Binding-site contacts:
Ligand atom C7 contacts residue PHE143 of chain 1.E at 3.6 Å (hydrophobic).
Ligand atom C2 contacts residue SER139 of chain 1.E at 3.8 Å.
Ligand atom C13 contacts residue HIS132 of chain 1.E at 3.7 Å.
Ligand atom C16 contacts residue LYS136 of chain 1.E at 3.9 Å.
Ligand atom C6 contacts residue PHE143 of chain 1.E at 3.3 Å (hydrophobic).
Ligand atom C14 contacts residue PHE119 of chain 1.E at 3.9 Å (hydrophobic).
Ligand atom C15 contacts residue LYS136 of chain 1.E at 3.6 Å.
Ligand atom O1 contacts residue GLU8 of chain 1.E at 3.4 Å.
Ligand atom C14 contacts residue VAL117 of chain 1.E at 4.0 Å (hydrophobic).
Ligand atom C4 contacts residue SER139 of chain 1.E at 3.9 Å.
Ligand atom O2 contacts residue LYS136 of chain 1.E at 3.3 Å.
Ligand atom S contacts residue GLN140 of chain 1.E at 3.7 Å.
Ligand atom C10 contacts residue VAL115 of chain 1.E at 4.1 Å (hydrophobic).
Ligand atom C13 contacts residue VAL117 of chain 1.E at 3.9 Å (hydrophobic).
Ligand atom C16 contacts residue VAL117 of chain 1.E at 3.8 Å (hydrophobic).
Ligand atom C3 contacts residue SER139 of chain 1.E at 3.6 Å.
Ligand atom C14 contacts residue LYS136 of chain 1.E at 3.9 Å.
Ligand atom C13 contacts residue LYS136 of chain 1.E at 3.8 Å.
Ligand atom C5 contacts residue SER139 of chain 1.E at 4.1 Å.
Ligand atom C12 contacts residue GLU8 of chain 1.E at 4.1 Å.
Ligand atom C1 contacts residue VAL115 of chain 1.E at 3.9 Å (hydrophobic).
Ligand atom C3 contacts residue TYR83 of chain 1.E at 4.0 Å (hydrophobic).
Ligand atom C16 contacts residue SER139 of chain 1.E at 4.0 Å.
Ligand atom N contacts residue VAL115 of chain 1.E at 3.8 Å.
Ligand atom O3 contacts residue GLN140 of chain 1.E at 3.5 Å (h-bond).
Ligand atom C6 contacts residue SER139 of chain 1.E at 4.0 Å.
Ligand atom O3 contacts residue SER10 of chain 1.E at 3.8 Å.
Ligand atom C9 contacts residue GLN140 of chain 1.E at 3.9 Å.
Ligand atom C3 contacts residue PHE100 of chain 1.E at 3.9 Å (hydrophobic).
Ligand atom C15 contacts residue VAL117 of chain 1.E at 3.9 Å (hydrophobic).
Ligand atom C12 contacts residue LYS136 of chain 1.E at 3.8 Å.
Ligand atom C2 contacts residue VAL115 of chain 1.E at 3.6 Å (hydrophobic).
Ligand atom C12 contacts residue VAL117 of chain 1.E at 3.7 Å (hydrophobic).
Ligand atom C8 contacts residue SER10 of chain 1.E at 3.7 Å.
Ligand atom C11 contacts residue VAL117 of chain 1.E at 3.7 Å (hydrophobic).
Ligand atom C2 contacts residue PHE100 of chain 1.E at 3.9 Å (hydrophobic).
Ligand atom C14 contacts residue HIS132 of chain 1.E at 3.8 Å.
Ligand atom C16 contacts residue PHE100 of chain 1.E at 4.0 Å (hydrophobic).
Ligand atom O2 contacts residue GLN140 of chain 1.E at 2.7 Å (h-bond).
Ligand atom C8 contacts residue GLN140 of chain 1.E at 3.9 Å.

Sequence of chain 1.E:
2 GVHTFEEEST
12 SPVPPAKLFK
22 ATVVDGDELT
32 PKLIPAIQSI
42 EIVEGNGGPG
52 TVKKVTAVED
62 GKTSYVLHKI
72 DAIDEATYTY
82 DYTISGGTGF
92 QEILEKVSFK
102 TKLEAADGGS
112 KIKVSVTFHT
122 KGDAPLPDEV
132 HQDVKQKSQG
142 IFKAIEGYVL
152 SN

A protein and the small-molecule ligand that binds it are described below.
Small molecule (SMILES): O=S(=O)(O)c1cccc2cccc(Nc3ccccc3)c12